Sequence of chain 2.B:
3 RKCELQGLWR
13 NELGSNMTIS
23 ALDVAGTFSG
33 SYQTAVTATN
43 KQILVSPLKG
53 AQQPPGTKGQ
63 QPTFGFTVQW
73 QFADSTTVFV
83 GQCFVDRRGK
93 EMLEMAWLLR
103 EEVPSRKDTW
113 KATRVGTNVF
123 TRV

A small-molecule ligand and the protein it binds are described below.
Small molecule (SMILES): O=C(O)CCCC[C@H]1[C@H]2NC(=O)N[C@H]2C[S@@]1=O

Sequence of chain 1.A:
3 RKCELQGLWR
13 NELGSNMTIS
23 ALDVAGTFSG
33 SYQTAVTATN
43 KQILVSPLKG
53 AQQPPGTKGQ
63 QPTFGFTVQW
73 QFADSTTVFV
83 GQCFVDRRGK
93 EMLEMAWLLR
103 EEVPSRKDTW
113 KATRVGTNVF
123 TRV

Binding-site contacts:
Ligand atom C2 contacts residue TRP112 of chain 1.A at 3.4 Å (hydrophobic).
Ligand atom N1 contacts residue ASN120 of chain 2.B at 2.8 Å (h-bond).
Ligand atom C4 contacts residue VAL38 of chain 2.B at 3.7 Å (hydrophobic).
Ligand atom C9 contacts residue PHE74 of chain 2.B at 3.8 Å (hydrophobic).
Ligand atom C11 contacts residue THR39 of chain 2.B at 3.5 Å.
Ligand atom O3 contacts residue ASN13 of chain 2.B at 3.0 Å (h-bond).
Ligand atom C7 contacts residue VAL38 of chain 2.B at 3.5 Å (hydrophobic).
Ligand atom O10 contacts residue LEU101 of chain 2.B at 3.6 Å.
Ligand atom C3 contacts residue SER17 of chain 2.B at 3.5 Å.
Ligand atom C3 contacts residue THR36 of chain 2.B at 3.8 Å.
Ligand atom C6 contacts residue TRP99 of chain 2.B at 3.2 Å (hydrophobic).
Ligand atom S1 contacts residue TRP72 of chain 2.B at 3.7 Å.
Ligand atom C10 contacts residue SER77 of chain 2.B at 3.5 Å.
Ligand atom C3 contacts residue TYR34 of chain 2.B at 3.5 Å (hydrophobic).
Ligand atom C4 contacts residue TRP112 of chain 1.A at 3.6 Å (hydrophobic).
Ligand atom O10 contacts residue THR79 of chain 2.B at 2.5 Å (h-bond).
Ligand atom N2 contacts residue SER17 of chain 2.B at 3.8 Å.
Ligand atom N2 contacts residue VAL38 of chain 2.B at 3.6 Å.
Ligand atom S1 contacts residue PHE81 of chain 2.B at 3.8 Å.
Ligand atom C5 contacts residue ASN120 of chain 2.B at 3.8 Å.
Ligand atom C3 contacts residue LEU15 of chain 2.B at 3.8 Å (hydrophobic).
Ligand atom C9 contacts residue TRP72 of chain 2.B at 3.7 Å (hydrophobic).
Ligand atom C7 contacts residue THR36 of chain 2.B at 3.4 Å.
Ligand atom C7 contacts residue TRP72 of chain 2.B at 3.8 Å (hydrophobic).
Ligand atom O11 contacts residue THR39 of chain 2.B at 2.6 Å (h-bond).
Ligand atom C3 contacts residue ASN120 of chain 2.B at 3.8 Å.
Ligand atom O12 contacts residue SER77 of chain 2.B at 2.7 Å (h-bond).
Ligand atom N1 contacts residue LEU15 of chain 2.B at 3.7 Å.
Ligand atom O10 contacts residue TRP72 of chain 2.B at 3.8 Å.
Ligand atom O3 contacts residue TYR34 of chain 2.B at 2.8 Å (h-bond).
Ligand atom C10 contacts residue TRP72 of chain 2.B at 3.7 Å (hydrophobic).
Ligand atom O3 contacts residue SER17 of chain 2.B at 2.6 Å (h-bond).
Ligand atom N2 contacts residue THR36 of chain 2.B at 2.9 Å (h-bond).
Ligand atom C5 contacts residue TRP99 of chain 2.B at 3.8 Å (hydrophobic).
Ligand atom C8 contacts residue TRP72 of chain 2.B at 3.6 Å (hydrophobic).
Ligand atom O3 contacts residue THR36 of chain 2.B at 3.8 Å.
Ligand atom O12 contacts residue LEU101 of chain 2.B at 3.7 Å.
Ligand atom O11 contacts residue ALA40 of chain 2.B at 2.8 Å (h-bond).
Ligand atom C11 contacts residue SER77 of chain 2.B at 3.5 Å.
Ligand atom S1 contacts residue THR79 of chain 2.B at 3.6 Å (h-bond).